Sequence of chain 1.A:
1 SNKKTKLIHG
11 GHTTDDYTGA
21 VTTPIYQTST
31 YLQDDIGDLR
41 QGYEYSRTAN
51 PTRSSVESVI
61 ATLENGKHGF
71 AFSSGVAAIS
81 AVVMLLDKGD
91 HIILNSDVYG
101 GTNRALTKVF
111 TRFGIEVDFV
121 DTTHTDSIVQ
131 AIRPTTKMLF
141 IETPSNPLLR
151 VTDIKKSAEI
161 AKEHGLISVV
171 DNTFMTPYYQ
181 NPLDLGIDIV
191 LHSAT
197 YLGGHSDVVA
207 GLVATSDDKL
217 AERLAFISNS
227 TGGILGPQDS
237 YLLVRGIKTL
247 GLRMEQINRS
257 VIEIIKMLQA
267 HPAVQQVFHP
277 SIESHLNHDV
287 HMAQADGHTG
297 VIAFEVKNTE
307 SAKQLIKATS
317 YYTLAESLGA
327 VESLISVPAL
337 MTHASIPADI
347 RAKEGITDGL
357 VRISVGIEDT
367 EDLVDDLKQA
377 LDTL

This small molecule binds to this protein.
Small molecule (SMILES): O=C(O)CNC(=O)Cn1ccc2ccc(Br)cc21

Sequence of chain 2.A:
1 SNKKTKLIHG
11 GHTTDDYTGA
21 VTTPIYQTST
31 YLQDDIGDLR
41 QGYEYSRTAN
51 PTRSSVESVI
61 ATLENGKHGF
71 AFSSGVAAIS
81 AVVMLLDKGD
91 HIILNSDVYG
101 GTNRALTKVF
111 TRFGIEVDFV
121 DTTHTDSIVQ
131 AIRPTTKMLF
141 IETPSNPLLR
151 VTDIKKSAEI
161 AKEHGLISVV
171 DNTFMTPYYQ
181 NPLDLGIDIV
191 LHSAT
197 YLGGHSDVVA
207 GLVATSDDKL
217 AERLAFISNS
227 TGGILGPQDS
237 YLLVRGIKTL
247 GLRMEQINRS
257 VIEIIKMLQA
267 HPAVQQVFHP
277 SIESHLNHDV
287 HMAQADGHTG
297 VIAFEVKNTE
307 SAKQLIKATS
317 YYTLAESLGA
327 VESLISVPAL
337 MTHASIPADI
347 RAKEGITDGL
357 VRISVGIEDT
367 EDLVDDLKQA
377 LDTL

Binding-site contacts:
Ligand atom C8 contacts residue TYR43 of chain 1.A at 3.4 Å (hydrophobic).
Ligand atom C3 contacts residue TYR43 of chain 1.A at 3.9 Å (hydrophobic).
Ligand atom BR contacts residue SER54 of chain 1.A at 3.8 Å.
Ligand atom C4 contacts residue HIS12 of chain 1.A at 4.0 Å.
Ligand atom C6 contacts residue TYR43 of chain 1.A at 3.6 Å (hydrophobic).
Ligand atom BR contacts residue HIS12 of chain 1.A at 4.1 Å.
Ligand atom C9 contacts residue PRO51 of chain 1.A at 4.2 Å (hydrophobic).
Ligand atom C5 contacts residue SER55 of chain 1.A at 4.3 Å.
Ligand atom BR contacts residue SER58 of chain 1.A at 4.5 Å.
Ligand atom C9 contacts residue TYR43 of chain 1.A at 3.5 Å (hydrophobic).
Ligand atom C2 contacts residue GLN41 of chain 1.A at 3.3 Å.
Ligand atom C6 contacts residue HIS12 of chain 1.A at 3.6 Å.
Ligand atom N1 contacts residue GLN41 of chain 1.A at 3.7 Å.
Ligand atom C3 contacts residue THR18 of chain 2.A at 4.1 Å.
Ligand atom O1 contacts residue GLN41 of chain 1.A at 4.3 Å.
Ligand atom C5 contacts residue PRO51 of chain 1.A at 3.5 Å (hydrophobic).
Ligand atom N1 contacts residue TYR43 of chain 1.A at 3.9 Å.
Ligand atom C4 contacts residue PRO51 of chain 1.A at 3.8 Å (hydrophobic).
Ligand atom N2 contacts residue GLN41 of chain 1.A at 4.3 Å.
Ligand atom C6 contacts residue SER54 of chain 1.A at 4.2 Å.
Ligand atom C5 contacts residue TYR43 of chain 1.A at 3.7 Å (hydrophobic).
Ligand atom C11 contacts residue GLN41 of chain 1.A at 3.8 Å.
Ligand atom O1 contacts residue TYR17 of chain 2.A at 4.2 Å.
Ligand atom C2 contacts residue THR18 of chain 2.A at 4.5 Å.
Ligand atom C10 contacts residue GLN41 of chain 1.A at 3.3 Å.
Ligand atom BR contacts residue SER55 of chain 1.A at 4.2 Å.
Ligand atom C7 contacts residue HIS12 of chain 1.A at 4.3 Å.
Ligand atom C2 contacts residue TYR17 of chain 2.A at 3.6 Å (hydrophobic).
Ligand atom O1 contacts residue ASP16 of chain 1.A at 4.1 Å.
Ligand atom C3 contacts residue PRO51 of chain 1.A at 4.4 Å (hydrophobic).
Ligand atom C5 contacts residue HIS12 of chain 1.A at 3.5 Å.
Ligand atom C5 contacts residue SER54 of chain 1.A at 4.3 Å.
Ligand atom C3 contacts residue TYR17 of chain 2.A at 3.5 Å (hydrophobic).
Ligand atom C4 contacts residue TYR43 of chain 1.A at 3.7 Å (hydrophobic).
Ligand atom C2 contacts residue TYR43 of chain 1.A at 3.8 Å (hydrophobic).
Ligand atom C7 contacts residue TYR43 of chain 1.A at 3.5 Å (hydrophobic).